Sequence of chain 1.B:
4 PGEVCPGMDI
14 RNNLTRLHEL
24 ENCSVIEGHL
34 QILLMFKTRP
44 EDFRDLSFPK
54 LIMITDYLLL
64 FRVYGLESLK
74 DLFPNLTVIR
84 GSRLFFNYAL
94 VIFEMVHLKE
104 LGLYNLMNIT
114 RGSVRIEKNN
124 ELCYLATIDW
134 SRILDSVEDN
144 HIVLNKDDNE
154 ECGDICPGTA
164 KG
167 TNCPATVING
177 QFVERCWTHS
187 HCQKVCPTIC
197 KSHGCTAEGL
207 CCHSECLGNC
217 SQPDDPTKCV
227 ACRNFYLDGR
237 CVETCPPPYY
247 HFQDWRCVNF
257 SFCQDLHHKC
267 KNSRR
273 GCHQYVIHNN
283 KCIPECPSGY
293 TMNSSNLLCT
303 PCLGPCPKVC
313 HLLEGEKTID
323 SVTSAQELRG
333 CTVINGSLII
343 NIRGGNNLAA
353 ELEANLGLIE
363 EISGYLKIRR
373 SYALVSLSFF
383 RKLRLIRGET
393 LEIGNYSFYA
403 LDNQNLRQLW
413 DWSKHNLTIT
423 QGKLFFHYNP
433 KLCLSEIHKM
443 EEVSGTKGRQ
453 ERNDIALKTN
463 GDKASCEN

Binding-site contacts:
Ligand atom C1 contacts residue ASN255 of chain 1.B at 1.4 Å.
Ligand atom C6 contacts residue ARG252 of chain 1.B at 3.6 Å.
Ligand atom C3 contacts residue ASN255 of chain 1.B at 3.9 Å.
Ligand atom C7 contacts residue ASN255 of chain 1.B at 3.5 Å.
Ligand atom N2 contacts residue SER257 of chain 1.B at 4.5 Å.
Ligand atom O7 contacts residue ASN255 of chain 1.B at 3.6 Å (h-bond).
Ligand atom C6 contacts residue VAL254 of chain 1.B at 4.0 Å (hydrophobic).
Ligand atom C2 contacts residue ASN255 of chain 1.B at 2.5 Å.
Ligand atom C5 contacts residue PHE258 of chain 1.B at 4.5 Å (hydrophobic).
Ligand atom C4 contacts residue ASN255 of chain 1.B at 4.2 Å.
Ligand atom C5 contacts residue ASN255 of chain 1.B at 3.6 Å.
Ligand atom O5 contacts residue PHE258 of chain 1.B at 4.3 Å.
Ligand atom C1 contacts residue SER257 of chain 1.B at 4.4 Å.
Ligand atom N2 contacts residue ASN255 of chain 1.B at 3.1 Å (h-bond).
Ligand atom O5 contacts residue ASN255 of chain 1.B at 2.4 Å (h-bond).
Ligand atom C6 contacts residue PHE258 of chain 1.B at 3.8 Å (hydrophobic).

The small molecule below binds the protein below.
Small molecule (SMILES): CC(=O)N[C@H]1[C@H](O[C@H]2[C@H](O)[C@@H](NC(C)=O)CO[C@@H]2CO[C@@H]2O[C@@H](C)[C@@H](O)[C@@H](O)[C@@H]2O)O[C@H](CO)[C@@H](O[C@@H]2O[C@H](CO)[C@@H](O)[C@H](O)[C@@H]2O)[C@@H]1O